Binding-site contacts:
Ligand atom C4 contacts residue PHE116 of chain 1.B at 3.9 Å (hydrophobic).
Ligand atom O1 contacts residue CYS106 of chain 1.B at 3.9 Å.
Ligand atom O1 contacts residue EDO1 of chain 1.H at 0.5 Å.
Ligand atom C7 contacts residue GLU63 of chain 1.B at 4.2 Å.
Ligand atom C3 contacts residue VAL59 of chain 1.B at 4.0 Å (hydrophobic).
Ligand atom C2 contacts residue PHE116 of chain 1.B at 3.8 Å (hydrophobic).
Ligand atom N1 contacts residue PHE116 of chain 1.B at 3.9 Å.
Ligand atom C8 contacts residue PHE116 of chain 1.B at 3.9 Å (hydrophobic).
Ligand atom C1 contacts residue PHE55 of chain 1.B at 4.2 Å (hydrophobic).
Ligand atom C6 contacts residue PHE116 of chain 1.B at 4.3 Å (hydrophobic).
Ligand atom C1 contacts residue CYS106 of chain 1.B at 4.2 Å (hydrophobic).
Ligand atom C1 contacts residue ILE54 of chain 1.B at 3.7 Å (hydrophobic).
Ligand atom C2 contacts residue ASN110 of chain 1.B at 4.1 Å.
Ligand atom O1 contacts residue ASN110 of chain 1.B at 3.1 Å (h-bond).
Ligand atom C1 contacts residue PHE116 of chain 1.B at 4.1 Å (hydrophobic).
Ligand atom C5 contacts residue TYR109 of chain 1.B at 3.9 Å (hydrophobic).
Ligand atom N1 contacts residue VAL59 of chain 1.B at 3.5 Å.
Ligand atom C5 contacts residue PHE116 of chain 1.B at 4.0 Å (hydrophobic).
Ligand atom C3 contacts residue EDO1 of chain 1.H at 1.6 Å.
Ligand atom C5 contacts residue ASN110 of chain 1.B at 3.5 Å.
Ligand atom C8 contacts residue GLU63 of chain 1.B at 3.3 Å.
Ligand atom C6 contacts residue ASN110 of chain 1.B at 4.0 Å.
Ligand atom C8 contacts residue VAL64 of chain 1.B at 3.8 Å (hydrophobic).
Ligand atom C6 contacts residue EDO1 of chain 1.H at 4.3 Å.
Ligand atom N1 contacts residue EDO1 of chain 1.H at 1.7 Å (h-bond).
Ligand atom O1 contacts residue PHE116 of chain 1.B at 4.2 Å.
Ligand atom C3 contacts residue TYR109 of chain 1.B at 4.2 Å (hydrophobic).
Ligand atom C5 contacts residue EDO1 of chain 1.H at 3.0 Å.
Ligand atom N2 contacts residue VAL64 of chain 1.B at 3.4 Å.
Ligand atom C4 contacts residue VAL64 of chain 1.B at 3.9 Å (hydrophobic).
Ligand atom C4 contacts residue EDO1 of chain 1.H at 2.6 Å.
Ligand atom C7 contacts residue PHE116 of chain 1.B at 4.2 Å (hydrophobic).
Ligand atom C3 contacts residue VAL64 of chain 1.B at 4.3 Å (hydrophobic).
Ligand atom N2 contacts residue GLU63 of chain 1.B at 4.0 Å.
Ligand atom C1 contacts residue VAL59 of chain 1.B at 4.2 Å (hydrophobic).
Ligand atom N2 contacts residue EDO1 of chain 1.H at 3.7 Å.
Ligand atom C2 contacts residue EDO1 of chain 1.H at 0.9 Å.
Ligand atom C2 contacts residue VAL59 of chain 1.B at 3.9 Å (hydrophobic).
Ligand atom N2 contacts residue PHE116 of chain 1.B at 3.8 Å.
Ligand atom C1 contacts residue EDO1 of chain 1.H at 0.7 Å.

Sequence of chain 1.B:
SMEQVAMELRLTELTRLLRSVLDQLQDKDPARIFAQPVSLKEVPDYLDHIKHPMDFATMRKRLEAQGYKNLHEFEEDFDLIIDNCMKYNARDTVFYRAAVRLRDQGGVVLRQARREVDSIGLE

This small molecule binds to this protein.
Small molecule (SMILES): CC(=O)NCc1ccccn1